Binding-site contacts:
Ligand atom C4 contacts residue PRO35 of chain 1.B at 3.9 Å (hydrophobic).
Ligand atom C2 contacts residue PRO35 of chain 1.B at 3.9 Å (hydrophobic).
Ligand atom C3 contacts residue ALA228 of chain 1.B at 3.7 Å (hydrophobic).
Ligand atom C1 contacts residue PRO35 of chain 1.B at 3.9 Å (hydrophobic).
Ligand atom C2 contacts residue ILE30 of chain 1.B at 4.3 Å (hydrophobic).
Ligand atom C2 contacts residue ARG229 of chain 1.B at 3.5 Å.
Ligand atom O8 contacts residue ARG229 of chain 1.B at 4.0 Å.
Ligand atom C2 contacts residue ALA228 of chain 1.B at 3.2 Å (hydrophobic).
Ligand atom C1 contacts residue GLY33 of chain 1.B at 4.1 Å.
Ligand atom C6 contacts residue ARG229 of chain 1.B at 3.8 Å.
Ligand atom C1 contacts residue ALA228 of chain 1.B at 4.1 Å (hydrophobic).
Ligand atom O7 contacts residue ARG229 of chain 1.B at 3.4 Å.
Ligand atom C2 contacts residue GLN232 of chain 1.B at 3.9 Å.
Ligand atom S5 contacts residue GLN232 of chain 1.B at 4.3 Å.
Ligand atom C1 contacts residue ILE30 of chain 1.B at 3.7 Å (hydrophobic).
Ligand atom C3 contacts residue GLU225 of chain 1.B at 4.4 Å.
Ligand atom C3 contacts residue PRO35 of chain 1.B at 4.0 Å (hydrophobic).
Ligand atom C1 contacts residue GLN232 of chain 1.B at 3.6 Å.
Ligand atom C3 contacts residue TYR37 of chain 1.B at 4.1 Å (hydrophobic).
Ligand atom C3 contacts residue ARG229 of chain 1.B at 3.4 Å.
Ligand atom S5 contacts residue GLY33 of chain 1.B at 3.6 Å.
Ligand atom S5 contacts residue PRO35 of chain 1.B at 3.7 Å.
Ligand atom C4 contacts residue ARG229 of chain 1.B at 3.8 Å.

Sequence of chain 1.B:
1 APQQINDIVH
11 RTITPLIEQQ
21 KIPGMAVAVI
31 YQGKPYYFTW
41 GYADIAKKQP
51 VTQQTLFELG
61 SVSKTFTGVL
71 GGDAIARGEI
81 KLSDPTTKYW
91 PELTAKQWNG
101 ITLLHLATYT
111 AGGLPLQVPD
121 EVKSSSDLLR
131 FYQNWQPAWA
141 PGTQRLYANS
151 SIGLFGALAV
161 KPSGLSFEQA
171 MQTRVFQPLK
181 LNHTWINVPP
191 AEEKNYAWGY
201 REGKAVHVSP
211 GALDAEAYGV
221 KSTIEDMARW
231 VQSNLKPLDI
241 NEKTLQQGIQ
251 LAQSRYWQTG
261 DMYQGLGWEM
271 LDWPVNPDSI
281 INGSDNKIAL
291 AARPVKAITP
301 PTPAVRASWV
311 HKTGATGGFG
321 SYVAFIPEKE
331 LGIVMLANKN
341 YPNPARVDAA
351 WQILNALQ

A small-molecule ligand and the protein it binds are described below.
Small molecule (SMILES): O=C(O)c1cccs1